Sequence of chain 30.F:
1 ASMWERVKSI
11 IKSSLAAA

Binding-site contacts:
Ligand atom O2' contacts residue THR57 of chain 30.C at 3.2 Å.
Ligand atom O4 contacts residue U5 of chain 44.G at 2.8 Å (h-bond).
Ligand atom O2 contacts residue U1 of chain 44.G at 2.9 Å (h-bond).
Ligand atom O2 contacts residue U2 of chain 44.G at 3.6 Å.
Ligand atom C2 contacts residue U3 of chain 44.G at 3.8 Å.
Ligand atom C6 contacts residue U5 of chain 44.G at 3.6 Å.
Ligand atom C4 contacts residue U5 of chain 44.G at 3.7 Å.
Ligand atom C6 contacts residue U2 of chain 44.G at 3.4 Å.
Ligand atom C5 contacts residue U5 of chain 44.G at 3.9 Å.
Ligand atom N3 contacts residue C6 of chain 44.G at 3.2 Å (h-bond).
Ligand atom O2 contacts residue GLN61 of chain 30.C at 3.9 Å.
Ligand atom N1 contacts residue U2 of chain 44.G at 2.8 Å.
Ligand atom C5 contacts residue A4 of chain 44.G at 2.8 Å.
Ligand atom N3 contacts residue U5 of chain 44.G at 3.6 Å.
Ligand atom C4 contacts residue U1 of chain 44.G at 3.7 Å.
Ligand atom OP1 contacts residue LEU56 of chain 30.C at 2.8 Å.
Ligand atom OP1 contacts residue PHE76 of chain 30.C at 3.7 Å.
Ligand atom O4 contacts residue A4 of chain 44.G at 2.6 Å (h-bond).
Ligand atom N3 contacts residue U1 of chain 44.G at 3.9 Å.
Ligand atom C2 contacts residue C6 of chain 44.G at 3.4 Å.
Ligand atom C2 contacts residue U2 of chain 44.G at 3.6 Å.
Ligand atom N1 contacts residue U3 of chain 44.G at 3.8 Å.
Ligand atom N3 contacts residue GLN61 of chain 30.C at 3.6 Å.
Ligand atom N1 contacts residue U5 of chain 44.G at 3.7 Å.
Ligand atom OP1 contacts residue LYS12 of chain 30.F at 3.9 Å.
Ligand atom O4 contacts residue U1 of chain 44.G at 2.8 Å (h-bond).
Ligand atom N3 contacts residue U1 of chain 44.G at 3.8 Å.
Ligand atom OP1 contacts residue LYS68 of chain 30.C at 3.2 Å (salt-bridge).
Ligand atom C6 contacts residue A4 of chain 44.G at 3.7 Å.
Ligand atom O2' contacts residue LEU64 of chain 30.C at 3.9 Å.
Ligand atom C2 contacts residue A4 of chain 44.G at 3.9 Å.
Ligand atom C2 contacts residue U1 of chain 44.G at 3.9 Å.
Ligand atom N6 contacts residue U2 of chain 44.G at 2.6 Å (h-bond).
Ligand atom OP1 contacts residue LYS8 of chain 30.F at 3.1 Å.
Ligand atom N3 contacts residue A4 of chain 44.G at 3.8 Å.
Ligand atom O2 contacts residue C6 of chain 44.G at 2.9 Å (h-bond).
Ligand atom C2 contacts residue GLN61 of chain 30.C at 3.9 Å.
Ligand atom C4 contacts residue A4 of chain 44.G at 3.2 Å.
Ligand atom N3 contacts residue U2 of chain 44.G at 3.6 Å.
Ligand atom OP2 contacts residue LYS8 of chain 30.F at 3.8 Å.

Sequence of chain 30.C:
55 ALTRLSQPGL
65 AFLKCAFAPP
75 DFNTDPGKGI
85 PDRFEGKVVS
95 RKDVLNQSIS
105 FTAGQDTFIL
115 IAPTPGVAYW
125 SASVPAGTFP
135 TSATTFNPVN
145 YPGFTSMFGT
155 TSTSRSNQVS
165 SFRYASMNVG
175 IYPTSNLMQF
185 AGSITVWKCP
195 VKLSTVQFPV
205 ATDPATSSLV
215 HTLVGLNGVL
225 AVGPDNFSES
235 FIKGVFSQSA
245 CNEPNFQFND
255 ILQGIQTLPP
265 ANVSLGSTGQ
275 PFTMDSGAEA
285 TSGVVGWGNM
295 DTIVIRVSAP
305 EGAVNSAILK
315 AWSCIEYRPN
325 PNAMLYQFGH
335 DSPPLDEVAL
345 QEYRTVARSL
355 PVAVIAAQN

Sequence of chain 44.C:
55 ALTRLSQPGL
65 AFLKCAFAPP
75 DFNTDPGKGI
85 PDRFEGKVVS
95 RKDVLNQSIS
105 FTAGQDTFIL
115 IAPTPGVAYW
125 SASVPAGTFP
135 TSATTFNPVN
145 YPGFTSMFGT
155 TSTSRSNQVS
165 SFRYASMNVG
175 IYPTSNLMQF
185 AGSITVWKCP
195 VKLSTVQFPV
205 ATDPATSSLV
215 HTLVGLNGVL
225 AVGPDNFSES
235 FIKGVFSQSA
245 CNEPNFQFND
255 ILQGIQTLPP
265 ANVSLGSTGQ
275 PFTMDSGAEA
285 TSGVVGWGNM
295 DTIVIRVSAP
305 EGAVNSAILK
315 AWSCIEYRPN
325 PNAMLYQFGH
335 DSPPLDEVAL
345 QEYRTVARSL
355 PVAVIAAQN

A small-molecule ligand and the protein it binds are described below.
Small molecule (SMILES): Nc1ccn([C@@H]2O[C@H](CO[P](=O)(O)O[C@H]3[C@@H](O)[C@H](n4ccc(=O)[nH]c4=O)O[C@@H]3CO[P](=O)(O)O[C@H]3[C@@H](O)[C@H](n4cnc5c(N)ncnc54)O[C@@H]3CO)[C@@H](O[P](=O)(O)OC[C@H]3O[C@@H](n4ccc(=O)[nH]c4=O)[C@H](O)[C@@H]3O)[C@H]2O)c(=O)n1.O=c1ccn([C@@H]2O[C@H](CO[P](=O)(O)O[C@H]3[C@@H](O)[C@H](n4ccc(=O)[nH]c4=O)O[C@@H]3CO[P](=O)(O)O[C@H]3[C@@H](O)[C@H](n4ccc(=O)[nH]c4=O)O[C@@H]3CO)[C@@H](O)[C@H]2O)c(=O)[nH]1